A small-molecule ligand and the protein it binds are described below.
Small molecule (SMILES): CCO[C@H](C(=O)NNCc1cc(OC)c(Br)c(OC)c1)c1ccc(N2CCOCC2)cc1

Binding-site contacts:
Ligand atom BR23 contacts residue ILE246 of chain 1.D at 3.9 Å.
Ligand atom C32 contacts residue PHE193 of chain 1.D at 3.9 Å (hydrophobic).
Ligand atom C6 contacts residue MET267 of chain 1.D at 3.5 Å (hydrophobic).
Ligand atom C26 contacts residue PHE250 of chain 1.D at 3.8 Å (hydrophobic).
Ligand atom O22 contacts residue ILE246 of chain 1.D at 3.2 Å.
Ligand atom C19 contacts residue PHE283 of chain 1.D at 3.5 Å (hydrophobic).
Ligand atom C26 contacts residue GLN280 of chain 1.D at 3.9 Å.
Ligand atom C2 contacts residue MET267 of chain 1.D at 3.7 Å (hydrophobic).
Ligand atom BR23 contacts residue GLN280 of chain 1.D at 3.4 Å.
Ligand atom O30 contacts residue ALA286 of chain 1.D at 3.5 Å.
Ligand atom C26 contacts residue MET267 of chain 1.D at 3.6 Å (hydrophobic).
Ligand atom C29 contacts residue GLY282 of chain 1.D at 3.8 Å.
Ligand atom C25 contacts residue SER231 of chain 1.D at 3.2 Å.
Ligand atom O12 contacts residue LEU189 of chain 1.D at 3.5 Å.
Ligand atom C18 contacts residue PHE283 of chain 1.D at 3.7 Å (hydrophobic).
Ligand atom O22 contacts residue VAL232 of chain 1.D at 3.8 Å.
Ligand atom C21 contacts residue PHE250 of chain 1.D at 3.9 Å (hydrophobic).
Ligand atom C25 contacts residue LEU229 of chain 1.D at 3.5 Å (hydrophobic).
Ligand atom C17 contacts residue PHE283 of chain 1.D at 3.6 Å (hydrophobic).
Ligand atom C21 contacts residue PHE283 of chain 1.D at 3.5 Å (hydrophobic).
Ligand atom C20 contacts residue PHE283 of chain 1.D at 3.7 Å (hydrophobic).
Ligand atom C16 contacts residue PHE283 of chain 1.D at 3.5 Å (hydrophobic).
Ligand atom C9 contacts residue LEU189 of chain 1.D at 3.8 Å (hydrophobic).
Ligand atom C25 contacts residue ILE246 of chain 1.D at 3.9 Å (hydrophobic).
Ligand atom C18 contacts residue ILE246 of chain 1.D at 3.6 Å (hydrophobic).
Ligand atom C19 contacts residue ILE246 of chain 1.D at 3.9 Å (hydrophobic).
Ligand atom N13 contacts residue LEU189 of chain 1.D at 3.9 Å.
Ligand atom C3 contacts residue LEU189 of chain 1.D at 3.8 Å (hydrophobic).
Ligand atom O22 contacts residue SER231 of chain 1.D at 3.7 Å.
Ligand atom C27 contacts residue SER125 of chain 1.D at 3.3 Å.
Ligand atom C11 contacts residue MET267 of chain 1.D at 3.7 Å (hydrophobic).
Ligand atom C2 contacts residue PHE283 of chain 1.D at 3.6 Å (hydrophobic).
Ligand atom O24 contacts residue GLN280 of chain 1.D at 3.2 Å (h-bond).
Ligand atom C26 contacts residue PHE283 of chain 1.D at 3.8 Å (hydrophobic).
Ligand atom C17 contacts residue LEU229 of chain 1.D at 3.7 Å (hydrophobic).
Ligand atom C25 contacts residue TYR78 of chain 1.D at 3.6 Å (hydrophobic).
Ligand atom O24 contacts residue PHE283 of chain 1.D at 3.7 Å.
Ligand atom C32 contacts residue VAL287 of chain 1.D at 3.7 Å (hydrophobic).
Ligand atom C26 contacts residue TYR247 of chain 1.D at 3.8 Å (hydrophobic).
Ligand atom C28 contacts residue PHE283 of chain 1.D at 3.8 Å (hydrophobic).

Sequence of chain 1.D:
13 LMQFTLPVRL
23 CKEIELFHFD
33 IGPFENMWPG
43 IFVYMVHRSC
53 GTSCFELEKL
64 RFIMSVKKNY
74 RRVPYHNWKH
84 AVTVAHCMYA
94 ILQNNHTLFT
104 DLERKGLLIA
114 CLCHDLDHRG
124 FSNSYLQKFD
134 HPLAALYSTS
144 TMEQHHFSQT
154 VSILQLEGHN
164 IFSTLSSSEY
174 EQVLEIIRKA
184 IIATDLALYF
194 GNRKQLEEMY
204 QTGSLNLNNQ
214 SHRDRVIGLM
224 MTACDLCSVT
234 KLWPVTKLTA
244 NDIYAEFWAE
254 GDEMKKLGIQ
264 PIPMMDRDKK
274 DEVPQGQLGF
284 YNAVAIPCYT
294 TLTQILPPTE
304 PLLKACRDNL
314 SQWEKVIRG